A protein and the small-molecule ligand that binds it are described below.
Small molecule (SMILES): C[C@@H](O)CCn1c(=O)n(C)c2ccc(Nc3ccnc(Cl)c3C#N)cc21

Sequence of chain 2.A:
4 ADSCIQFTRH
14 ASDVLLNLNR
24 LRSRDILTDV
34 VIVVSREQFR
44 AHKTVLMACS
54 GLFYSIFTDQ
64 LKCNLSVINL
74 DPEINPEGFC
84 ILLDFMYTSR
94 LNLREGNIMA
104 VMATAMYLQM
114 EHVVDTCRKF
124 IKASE

Sequence of chain 1.A:
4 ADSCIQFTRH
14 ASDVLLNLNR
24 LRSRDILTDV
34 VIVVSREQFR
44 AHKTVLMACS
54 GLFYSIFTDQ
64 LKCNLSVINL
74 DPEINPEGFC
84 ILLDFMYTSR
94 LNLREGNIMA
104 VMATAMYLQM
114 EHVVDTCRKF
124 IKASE

Binding-site contacts:
Ligand atom N4 contacts residue MET50 of chain 2.A at 3.2 Å.
Ligand atom N4 contacts residue ALA51 of chain 2.A at 3.3 Å (h-bond).
Ligand atom C8 contacts residue GLY54 of chain 2.A at 3.5 Å.
Ligand atom C17 contacts residue MET50 of chain 2.A at 3.5 Å (hydrophobic).
Ligand atom N1 contacts residue TYR57 of chain 2.A at 3.8 Å.
Ligand atom C1 contacts residue ASN20 of chain 1.A at 3.9 Å.
Ligand atom C10 contacts residue MET50 of chain 2.A at 3.7 Å (hydrophobic).
Ligand atom N contacts residue ARG23 of chain 1.A at 3.7 Å.
Ligand atom C16 contacts residue ASP16 of chain 1.A at 3.6 Å.
Ligand atom CL contacts residue ASN20 of chain 1.A at 3.4 Å.
Ligand atom N3 contacts residue GLN112 of chain 2.A at 3.3 Å (h-bond).
Ligand atom CL contacts residue LEU24 of chain 1.A at 3.5 Å.
Ligand atom CL contacts residue ARG23 of chain 1.A at 3.1 Å.
Ligand atom N2 contacts residue CYS52 of chain 2.A at 3.8 Å.
Ligand atom N1 contacts residue MET50 of chain 2.A at 2.9 Å (h-bond).
Ligand atom C13 contacts residue ALA51 of chain 2.A at 3.9 Å (hydrophobic).
Ligand atom C3 contacts residue ASN20 of chain 1.A at 3.7 Å.
Ligand atom N4 contacts residue LEU24 of chain 1.A at 3.5 Å.
Ligand atom C17 contacts residue ASN20 of chain 1.A at 3.7 Å.
Ligand atom O contacts residue GLU114 of chain 2.A at 3.0 Å (salt-bridge).
Ligand atom C2 contacts residue TYR57 of chain 2.A at 3.5 Å (hydrophobic).
Ligand atom C13 contacts residue CYS52 of chain 2.A at 3.4 Å (hydrophobic).
Ligand atom N1 contacts residue ASN20 of chain 1.A at 3.6 Å.
Ligand atom N3 contacts residue GLY54 of chain 2.A at 3.8 Å.
Ligand atom C10 contacts residue ASN20 of chain 1.A at 3.6 Å.
Ligand atom C3 contacts residue TYR57 of chain 2.A at 3.6 Å (hydrophobic).
Ligand atom C1 contacts residue TYR57 of chain 2.A at 3.6 Å (hydrophobic).
Ligand atom C17 contacts residue LEU24 of chain 1.A at 3.8 Å (hydrophobic).
Ligand atom C11 contacts residue GLN112 of chain 2.A at 3.3 Å.
Ligand atom C16 contacts residue ALA51 of chain 2.A at 3.4 Å (hydrophobic).
Ligand atom O1 contacts residue HIS115 of chain 2.A at 3.4 Å.
Ligand atom C2 contacts residue ASN20 of chain 1.A at 3.7 Å.
Ligand atom O contacts residue GLN112 of chain 2.A at 3.2 Å (h-bond).
Ligand atom C17 contacts residue TYR57 of chain 2.A at 3.5 Å (hydrophobic).
Ligand atom C12 contacts residue GLN112 of chain 2.A at 3.3 Å.
Ligand atom C5 contacts residue MET50 of chain 2.A at 3.5 Å (hydrophobic).
Ligand atom C7 contacts residue GLY54 of chain 2.A at 3.4 Å.
Ligand atom O contacts residue MET113 of chain 2.A at 3.5 Å.
Ligand atom C10 contacts residue ALA51 of chain 2.A at 3.4 Å (hydrophobic).
Ligand atom C12 contacts residue GLU114 of chain 2.A at 3.7 Å.